The small molecule below binds the protein below.
Small molecule (SMILES): O=c1ccn([C@@H]2O[C@H](CO[P](=O)(O)O[P](=O)(O)O[C@H]3O[C@H](CO)[C@@H](O)[C@H](O)[C@H]3O)[C@@H](O)[C@H]2O)c(=O)[nH]1

Binding-site contacts:
Ligand atom C3C contacts residue SER81 of chain 1.B at 3.6 Å.
Ligand atom O3C contacts residue SER81 of chain 1.B at 3.0 Å (h-bond).
Ligand atom C1C contacts residue LEU55 of chain 1.B at 3.4 Å (hydrophobic).
Ligand atom O1A contacts residue ASP80 of chain 1.B at 2.9 Å (salt-bridge).
Ligand atom C2 contacts residue HIS14 of chain 1.B at 3.6 Å.
Ligand atom O3C contacts residue ASP80 of chain 1.B at 2.8 Å (salt-bridge).
Ligand atom O1B contacts residue ARG204 of chain 1.B at 2.7 Å (salt-bridge).
Ligand atom O4 contacts residue PHE15 of chain 1.B at 3.3 Å (h-bond).
Ligand atom C4C contacts residue ASP80 of chain 1.B at 3.5 Å.
Ligand atom O4' contacts residue GLN154 of chain 1.B at 2.7 Å (h-bond).
Ligand atom C4C contacts residue ARG59 of chain 1.B at 3.4 Å.
Ligand atom C6' contacts residue HIS56 of chain 1.B at 3.6 Å.
Ligand atom C4' contacts residue GLN154 of chain 1.B at 3.4 Å.
Ligand atom O2A contacts residue ARG204 of chain 1.B at 2.8 Å (salt-bridge).
Ligand atom O3A contacts residue HIS56 of chain 1.B at 3.0 Å.
Ligand atom O5C contacts residue HIS56 of chain 1.B at 3.7 Å.
Ligand atom C3C contacts residue ASP80 of chain 1.B at 3.6 Å.
Ligand atom C2C contacts residue GLY13 of chain 1.B at 3.5 Å.
Ligand atom N3 contacts residue HIS14 of chain 1.B at 3.4 Å.
Ligand atom O2 contacts residue HIS14 of chain 1.B at 3.5 Å.
Ligand atom C5C contacts residue ASP80 of chain 1.B at 3.5 Å.
Ligand atom O6' contacts residue ARG59 of chain 1.B at 3.1 Å (salt-bridge).
Ligand atom O4' contacts residue ASN121 of chain 1.B at 3.6 Å (h-bond).
Ligand atom C4 contacts residue PHE15 of chain 1.B at 3.4 Å (hydrophobic).
Ligand atom O1A contacts residue MN1 of chain 1.D at 2.0 Å.
Ligand atom PA contacts residue MN1 of chain 1.D at 3.5 Å.
Ligand atom C5C contacts residue ARG59 of chain 1.B at 3.4 Å.
Ligand atom C2C contacts residue SER81 of chain 1.B at 3.7 Å.
Ligand atom O1A contacts residue ASP82 of chain 1.B at 3.2 Å (salt-bridge).
Ligand atom C2 contacts residue PHE15 of chain 1.B at 3.6 Å (hydrophobic).
Ligand atom N3 contacts residue PHE15 of chain 1.B at 2.6 Å (h-bond).
Ligand atom O2C contacts residue GLY13 of chain 1.B at 2.7 Å (h-bond).
Ligand atom O3C contacts residue TRP78 of chain 1.B at 3.5 Å.
Ligand atom O2' contacts residue CYS197 of chain 1.B at 3.7 Å.
Ligand atom O6' contacts residue HIS56 of chain 1.B at 2.6 Å (h-bond).
Ligand atom O2 contacts residue PHE15 of chain 1.B at 3.0 Å (h-bond).
Ligand atom O4C contacts residue LEU55 of chain 1.B at 3.4 Å (h-bond).
Ligand atom O4C contacts residue HIS56 of chain 1.B at 3.6 Å.
Ligand atom C4 contacts residue HIS14 of chain 1.B at 3.5 Å.
Ligand atom O5' contacts residue HIS56 of chain 1.B at 3.3 Å.

Sequence of chain 1.B:
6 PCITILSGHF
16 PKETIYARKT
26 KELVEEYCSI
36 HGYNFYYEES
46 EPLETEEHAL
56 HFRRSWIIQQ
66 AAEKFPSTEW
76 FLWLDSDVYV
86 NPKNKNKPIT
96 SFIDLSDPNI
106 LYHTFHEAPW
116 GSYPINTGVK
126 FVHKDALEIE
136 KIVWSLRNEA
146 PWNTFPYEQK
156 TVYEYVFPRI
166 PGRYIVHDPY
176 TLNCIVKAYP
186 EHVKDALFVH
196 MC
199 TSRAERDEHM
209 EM